Sequence of chain 1.A:
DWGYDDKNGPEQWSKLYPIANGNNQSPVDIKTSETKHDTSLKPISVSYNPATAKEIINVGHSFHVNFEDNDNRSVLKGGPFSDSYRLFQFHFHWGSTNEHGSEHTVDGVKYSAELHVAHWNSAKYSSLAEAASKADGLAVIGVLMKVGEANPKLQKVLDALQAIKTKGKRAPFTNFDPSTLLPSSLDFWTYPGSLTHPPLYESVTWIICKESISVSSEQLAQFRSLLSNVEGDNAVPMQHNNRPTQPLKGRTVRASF

A small-molecule ligand and the protein it binds are described below.
Small molecule (SMILES): COc1ccccc1NC(=O)Nc1cc(S(N)(=O)=O)ccc1O

Binding-site contacts:
Ligand atom C9 contacts residue GOL1 of chain 1.D at 2.9 Å.
Ligand atom C16 contacts residue ALA122 of chain 1.A at 3.8 Å (hydrophobic).
Ligand atom O11 contacts residue HIS201 of chain 1.A at 3.5 Å.
Ligand atom O18 contacts residue GLN93 of chain 1.A at 3.2 Å (h-bond).
Ligand atom N22 contacts residue HIS97 of chain 1.A at 3.2 Å (h-bond).
Ligand atom N22 contacts residue HIS120 of chain 1.A at 3.3 Å (h-bond).
Ligand atom N22 contacts residue HIS95 of chain 1.A at 3.3 Å (h-bond).
Ligand atom C15 contacts residue HIS95 of chain 1.A at 3.8 Å.
Ligand atom O18 contacts residue PHE92 of chain 1.A at 3.5 Å.
Ligand atom C9 contacts residue HIS201 of chain 1.A at 3.2 Å.
Ligand atom O20 contacts residue VAL144 of chain 1.A at 3.6 Å.
Ligand atom C15 contacts residue LEU199 of chain 1.A at 3.5 Å (hydrophobic).
Ligand atom O20 contacts residue HIS120 of chain 1.A at 3.2 Å (h-bond).
Ligand atom N22 contacts residue THR200 of chain 1.A at 2.9 Å (h-bond).
Ligand atom O1 contacts residue LEU199 of chain 1.A at 3.8 Å.
Ligand atom N8 contacts residue HIS201 of chain 1.A at 3.5 Å.
Ligand atom N10 contacts residue HIS201 of chain 1.A at 3.2 Å (h-bond).
Ligand atom C3 contacts residue GOL1 of chain 1.D at 3.9 Å.
Ligand atom C17 contacts residue GLN93 of chain 1.A at 3.6 Å.
Ligand atom C13 contacts residue HIS95 of chain 1.A at 3.5 Å.
Ligand atom S19 contacts residue ZN1 of chain 1.C at 3.0 Å.
Ligand atom C4 contacts residue GOL1 of chain 1.D at 3.7 Å.
Ligand atom O20 contacts residue ZN1 of chain 1.C at 3.1 Å.
Ligand atom N22 contacts residue ZN1 of chain 1.C at 1.9 Å.
Ligand atom O21 contacts residue THR200 of chain 1.A at 2.8 Å (h-bond).
Ligand atom C14 contacts residue HIS95 of chain 1.A at 3.5 Å.
Ligand atom C5 contacts residue PRO203 of chain 1.A at 3.8 Å (hydrophobic).
Ligand atom O20 contacts residue TRP210 of chain 1.A at 3.3 Å.
Ligand atom C12 contacts residue HIS95 of chain 1.A at 3.8 Å.
Ligand atom C4 contacts residue PRO203 of chain 1.A at 3.9 Å (hydrophobic).
Ligand atom O21 contacts residue LEU199 of chain 1.A at 3.1 Å.
Ligand atom O18 contacts residue GOL1 of chain 1.D at 2.6 Å (h-bond).
Ligand atom N10 contacts residue GOL1 of chain 1.D at 3.2 Å (h-bond).
Ligand atom C12 contacts residue HIS201 of chain 1.A at 3.8 Å.
Ligand atom C17 contacts residue GOL1 of chain 1.D at 3.7 Å.
Ligand atom O11 contacts residue HIS68 of chain 1.A at 3.5 Å.
Ligand atom N8 contacts residue GOL1 of chain 1.D at 3.5 Å (h-bond).
Ligand atom C13 contacts residue HIS201 of chain 1.A at 3.4 Å.
Ligand atom C14 contacts residue LEU199 of chain 1.A at 3.6 Å (hydrophobic).
Ligand atom O11 contacts residue GOL1 of chain 1.D at 2.8 Å (h-bond).